Binding-site contacts:
Ligand atom N7 contacts residue PHE87 of chain 1.F at 3.5 Å.
Ligand atom C4 contacts residue PHE87 of chain 1.F at 3.5 Å (hydrophobic).
Ligand atom OP2 contacts residue ARG53 of chain 1.F at 3.6 Å.
Ligand atom O4' contacts residue PHE87 of chain 1.F at 3.5 Å.
Ligand atom O2 contacts residue PRO84 of chain 1.F at 3.4 Å.
Ligand atom O6 contacts residue ARG53 of chain 1.F at 2.8 Å (salt-bridge).
Ligand atom C6 contacts residue TRP26 of chain 1.F at 3.5 Å (hydrophobic).
Ligand atom C4 contacts residue TRP26 of chain 1.F at 3.4 Å (hydrophobic).
Ligand atom O4 contacts residue SER51 of chain 1.F at 3.1 Å (h-bond).
Ligand atom N3 contacts residue PHE87 of chain 1.F at 3.5 Å.
Ligand atom O2 contacts residue SER83 of chain 1.F at 3.1 Å (h-bond).
Ligand atom N3 contacts residue SER83 of chain 1.F at 2.8 Å (h-bond).
Ligand atom C6 contacts residue PHE87 of chain 1.F at 3.4 Å (hydrophobic).
Ligand atom C2 contacts residue PHE87 of chain 1.F at 3.4 Å (hydrophobic).
Ligand atom O2 contacts residue MET85 of chain 1.F at 3.0 Å (h-bond).
Ligand atom O2 contacts residue TRP26 of chain 1.F at 3.4 Å (h-bond).
Ligand atom O4' contacts residue TRP26 of chain 1.F at 3.1 Å.
Ligand atom C2 contacts residue SER83 of chain 1.F at 3.4 Å.
Ligand atom C2 contacts residue TRP75 of chain 1.F at 3.6 Å (hydrophobic).
Ligand atom N2 contacts residue TRP75 of chain 1.F at 3.0 Å (h-bond).
Ligand atom N9 contacts residue PHE87 of chain 1.F at 3.5 Å.
Ligand atom C5 contacts residue PHE87 of chain 1.F at 3.4 Å (hydrophobic).
Ligand atom O4 contacts residue TRP26 of chain 1.F at 3.4 Å.
Ligand atom OP1 contacts residue HIS619 of chain 1.A at 3.5 Å.
Ligand atom N3 contacts residue TRP26 of chain 1.F at 3.2 Å.
Ligand atom C4 contacts residue TRP75 of chain 1.F at 3.5 Å (hydrophobic).
Ligand atom N1 contacts residue PHE87 of chain 1.F at 3.3 Å.
Ligand atom O4 contacts residue TRP75 of chain 1.F at 3.6 Å.
Ligand atom N3 contacts residue PHE87 of chain 1.F at 3.6 Å.
Ligand atom C2 contacts residue TRP26 of chain 1.F at 3.2 Å (hydrophobic).
Ligand atom C6 contacts residue TRP75 of chain 1.F at 3.6 Å (hydrophobic).
Ligand atom OP2 contacts residue ARG53 of chain 1.F at 2.6 Å (salt-bridge).
Ligand atom N3 contacts residue TRP75 of chain 1.F at 3.5 Å (h-bond).
Ligand atom O6 contacts residue PHE87 of chain 1.F at 3.4 Å.
Ligand atom N1 contacts residue TRP26 of chain 1.F at 3.5 Å.
Ligand atom OP2 contacts residue HIS619 of chain 1.A at 3.5 Å (h-bond).
Ligand atom OP1 contacts residue HIS619 of chain 1.A at 3.5 Å (h-bond).
Ligand atom N4 contacts residue PRO78 of chain 1.F at 3.6 Å.
Ligand atom C2 contacts residue PHE87 of chain 1.F at 3.5 Å (hydrophobic).
Ligand atom C5 contacts residue TRP26 of chain 1.F at 3.5 Å (hydrophobic).

Sequence of chain 1.A:
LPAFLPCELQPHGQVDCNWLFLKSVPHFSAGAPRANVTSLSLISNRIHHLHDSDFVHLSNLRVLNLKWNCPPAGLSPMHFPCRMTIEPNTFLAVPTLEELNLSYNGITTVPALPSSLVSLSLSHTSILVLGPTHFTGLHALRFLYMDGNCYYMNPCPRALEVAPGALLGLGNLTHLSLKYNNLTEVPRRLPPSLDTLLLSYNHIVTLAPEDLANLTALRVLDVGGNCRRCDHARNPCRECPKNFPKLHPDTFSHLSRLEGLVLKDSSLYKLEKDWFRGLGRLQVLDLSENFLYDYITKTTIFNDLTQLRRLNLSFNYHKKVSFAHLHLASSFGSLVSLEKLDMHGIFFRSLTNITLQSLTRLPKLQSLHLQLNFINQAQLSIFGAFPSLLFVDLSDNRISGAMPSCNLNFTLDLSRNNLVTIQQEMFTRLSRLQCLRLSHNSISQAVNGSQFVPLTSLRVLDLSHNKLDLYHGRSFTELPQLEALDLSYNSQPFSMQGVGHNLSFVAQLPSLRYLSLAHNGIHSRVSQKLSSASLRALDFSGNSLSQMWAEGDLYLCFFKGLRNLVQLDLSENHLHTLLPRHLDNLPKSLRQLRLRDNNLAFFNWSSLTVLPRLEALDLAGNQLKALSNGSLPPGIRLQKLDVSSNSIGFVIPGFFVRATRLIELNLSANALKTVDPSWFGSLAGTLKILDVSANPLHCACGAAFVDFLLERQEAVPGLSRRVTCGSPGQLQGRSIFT

Sequence of chain 1.F:
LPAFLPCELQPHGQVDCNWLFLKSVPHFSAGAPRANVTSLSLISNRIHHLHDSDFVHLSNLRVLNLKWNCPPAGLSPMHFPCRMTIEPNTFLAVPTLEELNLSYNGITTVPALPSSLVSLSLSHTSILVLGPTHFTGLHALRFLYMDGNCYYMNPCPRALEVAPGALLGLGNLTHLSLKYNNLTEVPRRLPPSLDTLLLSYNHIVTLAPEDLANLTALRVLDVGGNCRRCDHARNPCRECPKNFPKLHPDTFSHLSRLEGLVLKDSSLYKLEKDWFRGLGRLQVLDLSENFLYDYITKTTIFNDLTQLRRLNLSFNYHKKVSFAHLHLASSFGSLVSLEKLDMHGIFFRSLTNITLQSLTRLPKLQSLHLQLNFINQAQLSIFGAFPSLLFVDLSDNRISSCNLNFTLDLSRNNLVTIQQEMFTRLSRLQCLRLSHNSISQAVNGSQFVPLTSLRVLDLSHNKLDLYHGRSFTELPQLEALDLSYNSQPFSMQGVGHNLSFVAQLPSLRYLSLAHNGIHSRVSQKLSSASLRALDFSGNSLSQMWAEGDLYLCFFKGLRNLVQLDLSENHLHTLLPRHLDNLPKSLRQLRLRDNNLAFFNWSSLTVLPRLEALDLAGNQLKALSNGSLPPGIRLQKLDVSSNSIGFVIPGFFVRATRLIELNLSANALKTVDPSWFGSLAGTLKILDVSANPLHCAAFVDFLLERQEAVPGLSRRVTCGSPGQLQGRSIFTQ

The small molecule below binds the protein below.
Small molecule (SMILES): Cc1cn([C@H]2C[C@H](O[P](=O)(O)OC[C@H]3O[C@@H](n4cc(C)c(=O)[nH]c4=O)C[C@@H]3O)[C@@H](CO[P](=O)(O)O[C@H]3C[C@H](n4cnc5c(=O)nc(N)[nH]c54)O[C@@H]3CO[P](=O)(O)O[C@H]3C[C@H](n4ccc(N)nc4=O)O[C@@H]3CO[P](=O)(O)O[C@H]3C[C@H](n4cnc5c(=O)nc(N)[nH]c54)O[C@@H]3CO[P](=O)(O)O[C@H]3C[C@H](n4cnc5c(=O)nc(N)[nH]c54)O[C@@H]3COP(=O)=O)O2)c(=O)[nH]c1=O